Sequence of chain 3.A:
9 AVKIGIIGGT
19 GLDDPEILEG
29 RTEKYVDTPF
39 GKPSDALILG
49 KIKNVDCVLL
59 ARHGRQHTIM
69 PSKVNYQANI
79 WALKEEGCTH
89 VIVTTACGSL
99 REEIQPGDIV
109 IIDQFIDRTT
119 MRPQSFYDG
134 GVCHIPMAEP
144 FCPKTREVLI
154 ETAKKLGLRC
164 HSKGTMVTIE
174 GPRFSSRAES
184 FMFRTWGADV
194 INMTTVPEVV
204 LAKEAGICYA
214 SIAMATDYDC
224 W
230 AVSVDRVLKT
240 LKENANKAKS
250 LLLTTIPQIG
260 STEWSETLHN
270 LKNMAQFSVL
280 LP

The protein below binds the small molecule below.
Small molecule (SMILES): CSC[C@H]1O[C@@H](n2ccc3c(N)ncnc32)[C@H](O)[C@@H]1O

Binding-site contacts:
Ligand atom C3' contacts residue MET196 of chain 3.A at 3.8 Å (hydrophobic).
Ligand atom C5 contacts residue ILE194 of chain 3.A at 3.8 Å (hydrophobic).
Ligand atom O2' contacts residue SO41 of chain 3.B at 2.9 Å (h-bond).
Ligand atom O2' contacts residue ASN195 of chain 3.A at 3.5 Å.
Ligand atom N3 contacts residue ASN195 of chain 3.A at 3.5 Å.
Ligand atom C7 contacts residue CYS95 of chain 3.A at 3.5 Å (hydrophobic).
Ligand atom C8 contacts residue THR219 of chain 3.A at 3.7 Å.
Ligand atom O3' contacts residue PRO69 of chain 3.A at 3.3 Å.
Ligand atom N6 contacts residue GLY96 of chain 3.A at 3.5 Å.
Ligand atom O2' contacts residue ALA94 of chain 3.A at 3.7 Å.
Ligand atom C5 contacts residue GLY96 of chain 3.A at 3.6 Å.
Ligand atom N3 contacts residue MET196 of chain 3.A at 3.7 Å.
Ligand atom C6 contacts residue PHE177 of chain 3.A at 3.8 Å (hydrophobic).
Ligand atom C3' contacts residue SO41 of chain 3.B at 3.4 Å.
Ligand atom C7 contacts residue ASP220 of chain 3.A at 3.3 Å.
Ligand atom N3 contacts residue ILE194 of chain 3.A at 3.8 Å.
Ligand atom N9 contacts residue ALA94 of chain 3.A at 3.6 Å.
Ligand atom O3' contacts residue SO41 of chain 3.B at 2.6 Å (h-bond).
Ligand atom C1' contacts residue SO41 of chain 3.B at 3.6 Å.
Ligand atom N6 contacts residue ASP222 of chain 3.A at 3.0 Å (salt-bridge).
Ligand atom C5 contacts residue PHE177 of chain 3.A at 3.7 Å (hydrophobic).
Ligand atom N1 contacts residue PHE177 of chain 3.A at 3.7 Å.
Ligand atom C7 contacts residue GLY96 of chain 3.A at 3.5 Å.
Ligand atom CS contacts residue LEU279 of chain 2.A at 3.8 Å (hydrophobic).
Ligand atom C8 contacts residue CYS95 of chain 3.A at 3.8 Å (hydrophobic).
Ligand atom C1' contacts residue ALA94 of chain 3.A at 3.2 Å (hydrophobic).
Ligand atom N6 contacts residue VAL231 of chain 3.A at 3.7 Å.
Ligand atom C6 contacts residue ILE194 of chain 3.A at 3.8 Å (hydrophobic).
Ligand atom N1 contacts residue ILE194 of chain 3.A at 3.7 Å.
Ligand atom C4' contacts residue SO41 of chain 3.B at 3.5 Å.
Ligand atom CS contacts residue HIS137 of chain 2.A at 3.8 Å.
Ligand atom C5' contacts residue HIS137 of chain 2.A at 3.7 Å.
Ligand atom C2 contacts residue ILE194 of chain 3.A at 3.7 Å (hydrophobic).
Ligand atom N6 contacts residue ASP220 of chain 3.A at 3.4 Å (salt-bridge).
Ligand atom C7 contacts residue THR219 of chain 3.A at 3.5 Å.
Ligand atom C4 contacts residue ILE194 of chain 3.A at 3.7 Å (hydrophobic).
Ligand atom C2' contacts residue SO41 of chain 3.B at 3.5 Å.
Ligand atom O4' contacts residue SO41 of chain 3.B at 3.5 Å (h-bond).
Ligand atom O2' contacts residue MET196 of chain 3.A at 2.9 Å (h-bond).
Ligand atom C2' contacts residue MET196 of chain 3.A at 3.7 Å (hydrophobic).

Sequence of chain 2.A:
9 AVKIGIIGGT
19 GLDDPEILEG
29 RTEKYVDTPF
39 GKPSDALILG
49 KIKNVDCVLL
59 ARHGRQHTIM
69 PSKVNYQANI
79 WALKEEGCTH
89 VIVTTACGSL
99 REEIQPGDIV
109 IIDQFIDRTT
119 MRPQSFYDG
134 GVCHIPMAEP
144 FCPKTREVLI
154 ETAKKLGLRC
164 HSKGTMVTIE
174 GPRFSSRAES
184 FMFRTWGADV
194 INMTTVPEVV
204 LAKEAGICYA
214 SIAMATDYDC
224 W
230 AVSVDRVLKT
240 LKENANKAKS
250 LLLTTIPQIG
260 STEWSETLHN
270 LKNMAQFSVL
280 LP